Binding-site contacts:
Ligand atom N contacts residue ALA73 of chain 1.A at 3.6 Å.
Ligand atom C4 contacts residue ALA73 of chain 1.A at 3.6 Å (hydrophobic).
Ligand atom C15 contacts residue GLY58 of chain 1.A at 3.6 Å.
Ligand atom N contacts residue GLU124 of chain 1.A at 3.8 Å.
Ligand atom C10 contacts residue GLU173 of chain 1.A at 3.7 Å.
Ligand atom O1 contacts residue ASP187 of chain 1.A at 3.3 Å (salt-bridge).
Ligand atom C15 contacts residue GLY55 of chain 1.A at 3.4 Å.
Ligand atom O3 contacts residue LEU176 of chain 1.A at 3.5 Å.
Ligand atom C17 contacts residue LYS75 of chain 1.A at 3.4 Å.
Ligand atom C2 contacts residue MET123 of chain 1.A at 3.9 Å (hydrophobic).
Ligand atom B contacts residue ASP187 of chain 1.A at 3.4 Å.
Ligand atom C8 contacts residue GLU124 of chain 1.A at 3.2 Å.
Ligand atom C14 contacts residue THR54 of chain 1.A at 3.8 Å.
Ligand atom C7 contacts residue TYR125 of chain 1.A at 3.7 Å (hydrophobic).
Ligand atom O1 contacts residue LYS75 of chain 1.A at 3.2 Å (salt-bridge).
Ligand atom C4 contacts residue LEU176 of chain 1.A at 3.5 Å (hydrophobic).
Ligand atom C14 contacts residue GLY55 of chain 1.A at 3.9 Å.
Ligand atom C15 contacts residue THR54 of chain 1.A at 3.7 Å.
Ligand atom O2 contacts residue ASP187 of chain 1.A at 2.6 Å (salt-bridge).
Ligand atom C7 contacts residue VAL126 of chain 1.A at 3.6 Å (hydrophobic).
Ligand atom C10 contacts residue THR186 of chain 1.A at 3.9 Å.
Ligand atom C8 contacts residue VAL126 of chain 1.A at 3.6 Å (hydrophobic).
Ligand atom C18 contacts residue LYS75 of chain 1.A at 3.8 Å.
Ligand atom C7 contacts residue PHE330 of chain 1.A at 3.6 Å (hydrophobic).
Ligand atom C5 contacts residue LEU176 of chain 1.A at 3.7 Å (hydrophobic).
Ligand atom C10 contacts residue ASN174 of chain 1.A at 3.5 Å.
Ligand atom C16 contacts residue GLY58 of chain 1.A at 3.7 Å.
Ligand atom C10 contacts residue ASP187 of chain 1.A at 3.5 Å.
Ligand atom O contacts residue VAL60 of chain 1.A at 3.6 Å.
Ligand atom C20 contacts residue VAL60 of chain 1.A at 3.9 Å (hydrophobic).
Ligand atom C19 contacts residue VAL60 of chain 1.A at 3.7 Å (hydrophobic).
Ligand atom O2 contacts residue LYS75 of chain 1.A at 3.3 Å (salt-bridge).
Ligand atom N contacts residue VAL126 of chain 1.A at 2.9 Å (h-bond).
Ligand atom O3 contacts residue PHE330 of chain 1.A at 3.9 Å.
Ligand atom C8 contacts residue ALA73 of chain 1.A at 3.4 Å (hydrophobic).
Ligand atom N contacts residue TYR125 of chain 1.A at 3.5 Å.
Ligand atom C9 contacts residue THR186 of chain 1.A at 3.8 Å.
Ligand atom B contacts residue LYS75 of chain 1.A at 3.2 Å.
Ligand atom C6 contacts residue PHE330 of chain 1.A at 3.9 Å (hydrophobic).
Ligand atom C8 contacts residue LEU176 of chain 1.A at 3.7 Å (hydrophobic).

Sequence of chain 1.A:
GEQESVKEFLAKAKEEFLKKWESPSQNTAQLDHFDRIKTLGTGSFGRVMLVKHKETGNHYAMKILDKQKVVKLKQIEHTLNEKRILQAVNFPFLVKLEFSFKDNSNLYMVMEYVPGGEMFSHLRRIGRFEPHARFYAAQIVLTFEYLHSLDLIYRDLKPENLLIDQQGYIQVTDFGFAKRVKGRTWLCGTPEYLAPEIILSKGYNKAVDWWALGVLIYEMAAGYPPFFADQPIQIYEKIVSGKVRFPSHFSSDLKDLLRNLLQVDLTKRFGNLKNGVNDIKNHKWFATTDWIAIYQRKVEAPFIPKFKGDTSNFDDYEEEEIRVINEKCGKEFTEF

This small molecule binds to this protein.
Small molecule (SMILES): O=S(=O)(c1cccc2cnccc12)N1CCCN(Cc2ccccc2B(O)O)CC1